Sequence of chain 1.A:
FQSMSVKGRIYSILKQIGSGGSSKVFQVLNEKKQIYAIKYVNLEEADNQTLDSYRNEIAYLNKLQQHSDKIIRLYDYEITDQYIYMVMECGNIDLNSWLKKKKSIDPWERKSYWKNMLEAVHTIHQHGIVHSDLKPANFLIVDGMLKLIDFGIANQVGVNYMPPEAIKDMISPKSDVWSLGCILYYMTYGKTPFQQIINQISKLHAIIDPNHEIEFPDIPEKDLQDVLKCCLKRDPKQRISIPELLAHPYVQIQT

The protein below binds the small molecule below.
Small molecule (SMILES): COc1cc(OC2CCN(C)CC2)ccc1Nc1ncc2c(n1)n(C1CCCC1)c(=O)n2C

Binding-site contacts:
Ligand atom C3 contacts residue GLY110 of chain 1.A at 3.7 Å.
Ligand atom C12 contacts residue ASP113 of chain 1.A at 3.6 Å.
Ligand atom C4 contacts residue VAL44 of chain 1.A at 3.8 Å (hydrophobic).
Ligand atom C3 contacts residue ALA56 of chain 1.A at 3.4 Å (hydrophobic).
Ligand atom N contacts residue LEU159 of chain 1.A at 3.5 Å.
Ligand atom C12 contacts residue ILE112 of chain 1.A at 3.6 Å (hydrophobic).
Ligand atom C11 contacts residue GLY110 of chain 1.A at 3.8 Å.
Ligand atom O1 contacts residue ILE36 of chain 1.A at 3.7 Å.
Ligand atom C19 contacts residue ILE36 of chain 1.A at 3.8 Å (hydrophobic).
Ligand atom C10 contacts residue ILE91 of chain 1.A at 3.2 Å (hydrophobic).
Ligand atom C17 contacts residue ASN111 of chain 1.A at 3.2 Å.
Ligand atom C21 contacts residue SER116 of chain 1.A at 3.5 Å.
Ligand atom N contacts residue GLY110 of chain 1.A at 3.0 Å (h-bond).
Ligand atom C16 contacts residue ILE36 of chain 1.A at 3.4 Å (hydrophobic).
Ligand atom C22 contacts residue SER116 of chain 1.A at 3.3 Å.
Ligand atom C13 contacts residue ASP113 of chain 1.A at 3.5 Å.
Ligand atom N4 contacts residue GLY110 of chain 1.A at 3.2 Å (h-bond).
Ligand atom N4 contacts residue LEU159 of chain 1.A at 3.7 Å.
Ligand atom C17 contacts residue DMS1 of chain 1.E at 3.6 Å.
Ligand atom C7 contacts residue ILE36 of chain 1.A at 3.7 Å (hydrophobic).
Ligand atom N1 contacts residue LEU159 of chain 1.A at 3.7 Å.
Ligand atom C12 contacts residue ILE36 of chain 1.A at 3.6 Å (hydrophobic).
Ligand atom C13 contacts residue ILE112 of chain 1.A at 3.5 Å (hydrophobic).
Ligand atom C contacts residue LEU159 of chain 1.A at 3.5 Å (hydrophobic).
Ligand atom C10 contacts residue MET107 of chain 1.A at 3.6 Å (hydrophobic).
Ligand atom C16 contacts residue ASN111 of chain 1.A at 3.7 Å.
Ligand atom C11 contacts residue ILE36 of chain 1.A at 3.4 Å (hydrophobic).
Ligand atom C17 contacts residue GLY110 of chain 1.A at 3.3 Å.
Ligand atom C3 contacts residue GLU108 of chain 1.A at 3.1 Å.
Ligand atom O1 contacts residue GLY110 of chain 1.A at 3.5 Å (h-bond).
Ligand atom N contacts residue CYS109 of chain 1.A at 3.6 Å.
Ligand atom O contacts residue P4C1 of chain 1.C at 2.8 Å.
Ligand atom C20 contacts residue ILE36 of chain 1.A at 3.5 Å (hydrophobic).
Ligand atom C15 contacts residue ILE36 of chain 1.A at 3.7 Å (hydrophobic).
Ligand atom N1 contacts residue ILE36 of chain 1.A at 3.7 Å.
Ligand atom C12 contacts residue LEU159 of chain 1.A at 3.8 Å (hydrophobic).
Ligand atom C6 contacts residue ILE36 of chain 1.A at 3.5 Å (hydrophobic).
Ligand atom C3 contacts residue LEU159 of chain 1.A at 3.5 Å (hydrophobic).
Ligand atom C15 contacts residue ASN111 of chain 1.A at 3.7 Å.
Ligand atom O contacts residue VAL44 of chain 1.A at 3.6 Å.